Sequence of chain 2.A:
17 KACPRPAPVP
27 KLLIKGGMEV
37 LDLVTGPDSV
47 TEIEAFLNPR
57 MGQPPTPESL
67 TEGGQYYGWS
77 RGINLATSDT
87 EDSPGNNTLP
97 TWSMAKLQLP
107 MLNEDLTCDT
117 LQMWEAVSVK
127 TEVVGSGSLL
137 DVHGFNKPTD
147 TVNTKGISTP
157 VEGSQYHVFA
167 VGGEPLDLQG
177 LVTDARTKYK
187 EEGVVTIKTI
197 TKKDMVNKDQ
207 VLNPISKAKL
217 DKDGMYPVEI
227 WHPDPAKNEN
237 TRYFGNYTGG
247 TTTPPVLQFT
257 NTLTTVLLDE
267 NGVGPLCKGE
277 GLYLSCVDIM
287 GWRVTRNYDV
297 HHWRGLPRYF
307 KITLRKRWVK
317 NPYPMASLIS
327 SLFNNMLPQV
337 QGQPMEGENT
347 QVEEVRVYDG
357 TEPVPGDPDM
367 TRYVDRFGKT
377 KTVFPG

Sequence of chain 2.E:
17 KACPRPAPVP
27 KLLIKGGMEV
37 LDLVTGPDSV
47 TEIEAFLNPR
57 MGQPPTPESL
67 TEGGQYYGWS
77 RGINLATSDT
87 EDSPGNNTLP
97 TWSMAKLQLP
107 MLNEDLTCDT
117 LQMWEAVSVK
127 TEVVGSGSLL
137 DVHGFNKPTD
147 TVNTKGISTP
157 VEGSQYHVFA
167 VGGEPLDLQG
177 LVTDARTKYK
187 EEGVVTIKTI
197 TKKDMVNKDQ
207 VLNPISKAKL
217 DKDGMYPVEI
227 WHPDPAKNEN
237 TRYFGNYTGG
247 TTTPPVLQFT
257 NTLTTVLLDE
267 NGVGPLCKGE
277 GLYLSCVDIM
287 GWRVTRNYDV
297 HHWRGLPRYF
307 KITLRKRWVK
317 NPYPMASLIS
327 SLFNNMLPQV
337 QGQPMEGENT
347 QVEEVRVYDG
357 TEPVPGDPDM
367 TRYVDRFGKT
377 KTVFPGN

Binding-site contacts:
Ligand atom O8 contacts residue TYR72 of chain 2.E at 3.2 Å (h-bond).
Ligand atom O1B contacts residue ARG77 of chain 2.E at 2.8 Å (salt-bridge).
Ligand atom C4 contacts residue HIS298 of chain 2.E at 3.7 Å.
Ligand atom C10 contacts residue TYR72 of chain 2.E at 4.2 Å (hydrophobic).
Ligand atom C1 contacts residue ARG77 of chain 2.E at 3.4 Å.
Ligand atom O4 contacts residue THR291 of chain 2.E at 3.4 Å.
Ligand atom C3 contacts residue HIS298 of chain 2.E at 3.6 Å.
Ligand atom O1A contacts residue ARG77 of chain 2.E at 3.1 Å (salt-bridge).
Ligand atom O6 contacts residue ASN93 of chain 2.E at 2.8 Å (h-bond).
Ligand atom C8 contacts residue TYR72 of chain 2.E at 4.2 Å (hydrophobic).
Ligand atom C3 contacts residue GLY78 of chain 2.E at 4.1 Å.
Ligand atom C6 contacts residue TYR72 of chain 2.E at 3.5 Å (hydrophobic).
Ligand atom O3 contacts residue VAL296 of chain 2.E at 4.2 Å.
Ligand atom O10 contacts residue ASN293 of chain 2.E at 3.8 Å.
Ligand atom O3 contacts residue GLY78 of chain 2.E at 3.6 Å.
Ligand atom N5 contacts residue TYR72 of chain 2.E at 3.2 Å (h-bond).
Ligand atom C4 contacts residue ARG77 of chain 2.E at 4.2 Å.
Ligand atom C4 contacts residue GLY78 of chain 2.E at 3.4 Å.
Ligand atom O4 contacts residue VAL296 of chain 2.E at 4.2 Å.
Ligand atom O6 contacts residue ARG77 of chain 2.E at 4.0 Å.
Ligand atom O6 contacts residue THR94 of chain 2.E at 3.7 Å.
Ligand atom O10 contacts residue THR291 of chain 2.E at 4.0 Å.
Ligand atom C4 contacts residue TYR72 of chain 2.E at 3.2 Å (hydrophobic).
Ligand atom O1A contacts residue GLY78 of chain 2.E at 3.6 Å (h-bond).
Ligand atom C7 contacts residue TYR72 of chain 2.E at 4.2 Å (hydrophobic).
Ligand atom C1 contacts residue TYR72 of chain 2.E at 3.7 Å (hydrophobic).
Ligand atom C6 contacts residue ASN93 of chain 2.E at 3.5 Å.
Ligand atom O1B contacts residue TYR72 of chain 2.E at 3.7 Å.
Ligand atom O4 contacts residue ILE79 of chain 2.E at 3.4 Å (h-bond).
Ligand atom O4 contacts residue GLY78 of chain 2.E at 3.1 Å.
Ligand atom C5 contacts residue TYR72 of chain 2.E at 3.5 Å (hydrophobic).
Ligand atom O6 contacts residue GLY78 of chain 2.E at 3.8 Å.
Ligand atom O1A contacts residue TYR72 of chain 2.E at 3.4 Å.
Ligand atom C11 contacts residue ASP85 of chain 2.A at 3.8 Å.
Ligand atom C3 contacts residue GLY78 of chain 2.E at 4.2 Å.
Ligand atom C3 contacts residue VAL296 of chain 2.E at 3.5 Å (hydrophobic).
Ligand atom C2 contacts residue GLY78 of chain 2.E at 4.2 Å.
Ligand atom O4 contacts residue HIS298 of chain 2.E at 3.1 Å (h-bond).
Ligand atom O4 contacts residue TYR72 of chain 2.E at 3.9 Å.
Ligand atom C5 contacts residue ASN93 of chain 2.E at 4.3 Å.

The small molecule below binds the protein below.
Small molecule (SMILES): CC(=O)N[C@H]1[C@H]([C@H](O)[C@H](O)CO)O[C@@](O[C@H]2[C@@H](O)[C@@H](CO)O[C@@H](O[C@H]3[C@H](O)[C@@H](O)[C@H](O)O[C@@H]3CO)[C@@H]2O)(C(=O)O)C[C@@H]1O